The protein below binds the small molecule below.
Small molecule (SMILES): N[C@H]1C(=O)N[C@@H]2Cc3ccc(c(Cl)c3)Oc3cc4cc(c3O)Oc3ccc(cc3Cl)[C@@H](O)[C@@H]3NC(=O)[C@H](NC(=O)[C@@H]4NC(=O)[C@@H](NC2=O)c2cc(O)cc(c2)Oc2cc1ccc2O)c1ccc(O)c(c1)-c1c(O)cc(O)cc1[C@@H](C(=O)O)NC3=O

Sequence of chain 1.C:
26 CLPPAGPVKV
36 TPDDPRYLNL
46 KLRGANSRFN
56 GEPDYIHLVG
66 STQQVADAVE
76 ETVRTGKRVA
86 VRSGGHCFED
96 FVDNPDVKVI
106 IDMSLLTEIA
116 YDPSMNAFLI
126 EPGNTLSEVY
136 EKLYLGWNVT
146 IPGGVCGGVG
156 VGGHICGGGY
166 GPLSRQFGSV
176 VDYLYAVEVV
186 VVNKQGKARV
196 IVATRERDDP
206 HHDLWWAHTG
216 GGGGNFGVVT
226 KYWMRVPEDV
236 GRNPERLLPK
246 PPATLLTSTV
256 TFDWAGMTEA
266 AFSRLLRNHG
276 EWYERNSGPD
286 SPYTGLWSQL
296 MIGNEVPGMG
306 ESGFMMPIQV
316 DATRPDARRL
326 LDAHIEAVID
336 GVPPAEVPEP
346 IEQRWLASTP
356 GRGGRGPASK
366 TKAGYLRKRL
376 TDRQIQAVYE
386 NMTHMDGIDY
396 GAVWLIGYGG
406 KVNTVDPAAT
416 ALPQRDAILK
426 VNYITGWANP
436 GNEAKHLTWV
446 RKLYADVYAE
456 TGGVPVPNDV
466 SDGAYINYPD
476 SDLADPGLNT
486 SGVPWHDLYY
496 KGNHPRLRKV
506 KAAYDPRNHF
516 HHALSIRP

Binding-site contacts:
Ligand atom C contacts residue ARG269 of chain 1.C at 4.0 Å.
Ligand atom CD2 contacts residue SER268 of chain 1.C at 3.4 Å.
Ligand atom CA contacts residue NAG1 of chain 1.Y at 3.8 Å.
Ligand atom O4 contacts residue ARG374 of chain 1.C at 2.9 Å (salt-bridge).
Ligand atom OD2 contacts residue ARG269 of chain 1.C at 3.5 Å.
Ligand atom C3 contacts residue MAN1 of chain 1.X at 4.2 Å.
Ligand atom O4 contacts residue ARG272 of chain 1.C at 2.7 Å (salt-bridge).
Ligand atom C5 contacts residue ARG272 of chain 1.C at 4.1 Å.
Ligand atom CD2 contacts residue MAN1 of chain 1.X at 4.0 Å.
Ligand atom CG2 contacts residue SER268 of chain 1.C at 4.2 Å.
Ligand atom CZ contacts residue ARG272 of chain 1.C at 3.7 Å.
Ligand atom CG1 contacts residue MAN1 of chain 1.X at 3.8 Å.
Ligand atom CD2 contacts residue ARG272 of chain 1.C at 3.5 Å.
Ligand atom CG2 contacts residue ARG269 of chain 1.C at 4.0 Å.
Ligand atom O4 contacts residue MAN1 of chain 1.X at 3.7 Å.
Ligand atom CZ contacts residue ASP377 of chain 1.C at 4.2 Å.
Ligand atom ODE contacts residue NAG1 of chain 1.Y at 1.5 Å.
Ligand atom CZ contacts residue MAN1 of chain 1.X at 3.0 Å.
Ligand atom OXT contacts residue ARG269 of chain 1.C at 2.8 Å (salt-bridge).
Ligand atom CD2 contacts residue NAG1 of chain 1.Y at 3.9 Å.
Ligand atom CG2 contacts residue ARG272 of chain 1.C at 4.2 Å.
Ligand atom C5 contacts residue ARG374 of chain 1.C at 3.6 Å.
Ligand atom OD2 contacts residue ASP377 of chain 1.C at 3.4 Å (salt-bridge).
Ligand atom CD1 contacts residue ARG272 of chain 1.C at 3.7 Å.
Ligand atom CD1 contacts residue MAN1 of chain 1.X at 2.5 Å.
Ligand atom CG contacts residue NAG1 of chain 1.Y at 3.4 Å.
Ligand atom C3 contacts residue ASP377 of chain 1.C at 3.9 Å.
Ligand atom C4 contacts residue ASP377 of chain 1.C at 3.8 Å.
Ligand atom CB contacts residue NAG1 of chain 1.Y at 2.5 Å.
Ligand atom CZ contacts residue SER268 of chain 1.C at 3.9 Å.
Ligand atom C4 contacts residue ARG272 of chain 1.C at 3.8 Å.
Ligand atom C4 contacts residue ARG374 of chain 1.C at 3.5 Å.
Ligand atom OD2 contacts residue MAN1 of chain 1.X at 3.6 Å (h-bond).
Ligand atom O4 contacts residue ASP377 of chain 1.C at 3.1 Å (salt-bridge).
Ligand atom OD1 contacts residue MAN1 of chain 1.X at 1.5 Å.
Ligand atom C contacts residue NAG1 of chain 1.Y at 4.2 Å.
Ligand atom N contacts residue NAG1 of chain 1.Y at 4.2 Å.
Ligand atom OD2 contacts residue SER268 of chain 1.C at 2.8 Å (h-bond).
Ligand atom OD1 contacts residue ARG272 of chain 1.C at 3.9 Å.
Ligand atom OD2 contacts residue ARG272 of chain 1.C at 3.2 Å.